A small-molecule ligand and the protein it binds are described below.
Small molecule (SMILES): CC(=O)N[C@@H]1[C@@H](O)[C@H](O)[C@@H](CO)O[C@H]1O

Sequence of chain 1.B:
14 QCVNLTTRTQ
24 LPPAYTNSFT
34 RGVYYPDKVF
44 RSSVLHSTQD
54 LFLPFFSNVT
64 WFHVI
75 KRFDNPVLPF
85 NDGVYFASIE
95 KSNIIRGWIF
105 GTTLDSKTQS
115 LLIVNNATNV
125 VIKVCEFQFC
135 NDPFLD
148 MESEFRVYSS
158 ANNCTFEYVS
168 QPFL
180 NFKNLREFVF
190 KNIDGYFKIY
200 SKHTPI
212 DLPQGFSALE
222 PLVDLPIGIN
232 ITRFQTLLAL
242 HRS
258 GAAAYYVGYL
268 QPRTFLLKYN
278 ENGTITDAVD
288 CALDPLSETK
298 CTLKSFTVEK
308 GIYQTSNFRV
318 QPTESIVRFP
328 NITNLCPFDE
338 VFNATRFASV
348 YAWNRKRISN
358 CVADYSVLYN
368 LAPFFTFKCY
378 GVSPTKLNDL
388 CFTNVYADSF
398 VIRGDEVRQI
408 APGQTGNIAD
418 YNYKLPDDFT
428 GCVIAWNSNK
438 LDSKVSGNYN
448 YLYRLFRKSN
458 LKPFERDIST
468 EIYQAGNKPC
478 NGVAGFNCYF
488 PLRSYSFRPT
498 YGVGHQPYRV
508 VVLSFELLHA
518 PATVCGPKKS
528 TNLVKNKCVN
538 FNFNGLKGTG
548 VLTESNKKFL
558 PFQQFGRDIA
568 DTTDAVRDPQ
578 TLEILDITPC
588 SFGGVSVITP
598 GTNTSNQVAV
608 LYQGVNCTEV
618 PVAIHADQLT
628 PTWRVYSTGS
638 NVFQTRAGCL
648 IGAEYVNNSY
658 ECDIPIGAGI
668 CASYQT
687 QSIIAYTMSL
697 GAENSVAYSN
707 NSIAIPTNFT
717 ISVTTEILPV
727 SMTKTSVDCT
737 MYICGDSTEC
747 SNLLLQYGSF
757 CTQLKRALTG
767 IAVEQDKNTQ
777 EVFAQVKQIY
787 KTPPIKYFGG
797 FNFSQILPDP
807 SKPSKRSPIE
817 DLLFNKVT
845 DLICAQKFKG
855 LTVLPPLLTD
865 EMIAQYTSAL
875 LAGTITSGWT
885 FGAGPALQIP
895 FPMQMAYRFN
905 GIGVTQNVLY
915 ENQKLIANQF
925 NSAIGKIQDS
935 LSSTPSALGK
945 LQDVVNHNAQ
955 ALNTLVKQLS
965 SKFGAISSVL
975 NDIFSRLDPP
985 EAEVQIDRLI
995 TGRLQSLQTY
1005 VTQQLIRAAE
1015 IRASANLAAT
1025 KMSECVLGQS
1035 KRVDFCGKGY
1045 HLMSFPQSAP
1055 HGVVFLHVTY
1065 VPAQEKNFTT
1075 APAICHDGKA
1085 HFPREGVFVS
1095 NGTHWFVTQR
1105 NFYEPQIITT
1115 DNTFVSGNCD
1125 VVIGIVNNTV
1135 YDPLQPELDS

Binding-site contacts:
Ligand atom O7 contacts residue ASN231 of chain 1.B at 4.1 Å.
Ligand atom N2 contacts residue ASN231 of chain 1.B at 2.9 Å (h-bond).
Ligand atom C1 contacts residue ASN231 of chain 1.B at 1.4 Å.
Ligand atom C4 contacts residue ASN231 of chain 1.B at 4.2 Å.
Ligand atom C2 contacts residue ASN231 of chain 1.B at 2.4 Å.
Ligand atom O5 contacts residue ASN231 of chain 1.B at 2.4 Å (h-bond).
Ligand atom C5 contacts residue THR233 of chain 1.B at 4.1 Å.
Ligand atom C3 contacts residue ASN231 of chain 1.B at 3.8 Å.
Ligand atom C5 contacts residue ASN231 of chain 1.B at 3.7 Å.
Ligand atom C7 contacts residue ASN231 of chain 1.B at 3.7 Å.
Ligand atom O6 contacts residue THR233 of chain 1.B at 4.0 Å.
Ligand atom C6 contacts residue THR233 of chain 1.B at 3.3 Å.
Ligand atom O5 contacts residue THR233 of chain 1.B at 3.8 Å.